Sequence of chain 1.B:
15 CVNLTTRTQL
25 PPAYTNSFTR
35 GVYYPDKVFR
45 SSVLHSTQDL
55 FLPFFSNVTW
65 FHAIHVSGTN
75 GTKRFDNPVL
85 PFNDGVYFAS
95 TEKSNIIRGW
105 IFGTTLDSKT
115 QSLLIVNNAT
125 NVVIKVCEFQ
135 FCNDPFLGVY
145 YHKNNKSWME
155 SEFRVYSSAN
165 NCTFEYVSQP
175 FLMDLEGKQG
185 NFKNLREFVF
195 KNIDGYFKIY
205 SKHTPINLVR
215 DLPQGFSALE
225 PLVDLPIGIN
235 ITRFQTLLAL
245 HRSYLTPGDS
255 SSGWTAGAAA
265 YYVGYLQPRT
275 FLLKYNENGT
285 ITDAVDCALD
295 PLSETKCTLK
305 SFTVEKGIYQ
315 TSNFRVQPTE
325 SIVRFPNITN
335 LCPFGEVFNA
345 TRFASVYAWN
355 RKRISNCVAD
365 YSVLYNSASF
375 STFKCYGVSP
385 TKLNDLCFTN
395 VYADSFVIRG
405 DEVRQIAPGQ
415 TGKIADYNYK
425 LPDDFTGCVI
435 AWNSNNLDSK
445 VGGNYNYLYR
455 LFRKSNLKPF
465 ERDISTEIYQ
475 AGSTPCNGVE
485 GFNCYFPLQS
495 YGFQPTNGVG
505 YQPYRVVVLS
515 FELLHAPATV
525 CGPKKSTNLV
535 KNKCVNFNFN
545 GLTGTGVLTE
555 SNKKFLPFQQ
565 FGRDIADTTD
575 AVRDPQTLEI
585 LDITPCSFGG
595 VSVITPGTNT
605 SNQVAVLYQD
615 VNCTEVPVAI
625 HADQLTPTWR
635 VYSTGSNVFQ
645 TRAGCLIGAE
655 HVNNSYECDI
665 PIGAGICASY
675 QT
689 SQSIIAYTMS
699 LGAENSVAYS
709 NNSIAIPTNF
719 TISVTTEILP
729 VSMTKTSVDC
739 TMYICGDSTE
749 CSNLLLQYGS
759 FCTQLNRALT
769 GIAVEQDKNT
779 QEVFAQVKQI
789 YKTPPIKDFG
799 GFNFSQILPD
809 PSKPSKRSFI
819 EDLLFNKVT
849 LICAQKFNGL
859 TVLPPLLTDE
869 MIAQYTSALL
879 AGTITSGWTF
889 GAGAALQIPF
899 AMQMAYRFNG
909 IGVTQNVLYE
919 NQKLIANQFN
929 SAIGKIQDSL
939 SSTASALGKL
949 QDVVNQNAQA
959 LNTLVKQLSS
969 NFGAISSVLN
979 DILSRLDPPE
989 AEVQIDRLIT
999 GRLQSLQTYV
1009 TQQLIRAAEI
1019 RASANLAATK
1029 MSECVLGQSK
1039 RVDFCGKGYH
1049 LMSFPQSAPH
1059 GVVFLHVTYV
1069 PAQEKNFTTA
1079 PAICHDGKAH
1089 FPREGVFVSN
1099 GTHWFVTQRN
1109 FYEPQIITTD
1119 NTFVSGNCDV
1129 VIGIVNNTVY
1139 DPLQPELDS

Sequence of chain 1.A:
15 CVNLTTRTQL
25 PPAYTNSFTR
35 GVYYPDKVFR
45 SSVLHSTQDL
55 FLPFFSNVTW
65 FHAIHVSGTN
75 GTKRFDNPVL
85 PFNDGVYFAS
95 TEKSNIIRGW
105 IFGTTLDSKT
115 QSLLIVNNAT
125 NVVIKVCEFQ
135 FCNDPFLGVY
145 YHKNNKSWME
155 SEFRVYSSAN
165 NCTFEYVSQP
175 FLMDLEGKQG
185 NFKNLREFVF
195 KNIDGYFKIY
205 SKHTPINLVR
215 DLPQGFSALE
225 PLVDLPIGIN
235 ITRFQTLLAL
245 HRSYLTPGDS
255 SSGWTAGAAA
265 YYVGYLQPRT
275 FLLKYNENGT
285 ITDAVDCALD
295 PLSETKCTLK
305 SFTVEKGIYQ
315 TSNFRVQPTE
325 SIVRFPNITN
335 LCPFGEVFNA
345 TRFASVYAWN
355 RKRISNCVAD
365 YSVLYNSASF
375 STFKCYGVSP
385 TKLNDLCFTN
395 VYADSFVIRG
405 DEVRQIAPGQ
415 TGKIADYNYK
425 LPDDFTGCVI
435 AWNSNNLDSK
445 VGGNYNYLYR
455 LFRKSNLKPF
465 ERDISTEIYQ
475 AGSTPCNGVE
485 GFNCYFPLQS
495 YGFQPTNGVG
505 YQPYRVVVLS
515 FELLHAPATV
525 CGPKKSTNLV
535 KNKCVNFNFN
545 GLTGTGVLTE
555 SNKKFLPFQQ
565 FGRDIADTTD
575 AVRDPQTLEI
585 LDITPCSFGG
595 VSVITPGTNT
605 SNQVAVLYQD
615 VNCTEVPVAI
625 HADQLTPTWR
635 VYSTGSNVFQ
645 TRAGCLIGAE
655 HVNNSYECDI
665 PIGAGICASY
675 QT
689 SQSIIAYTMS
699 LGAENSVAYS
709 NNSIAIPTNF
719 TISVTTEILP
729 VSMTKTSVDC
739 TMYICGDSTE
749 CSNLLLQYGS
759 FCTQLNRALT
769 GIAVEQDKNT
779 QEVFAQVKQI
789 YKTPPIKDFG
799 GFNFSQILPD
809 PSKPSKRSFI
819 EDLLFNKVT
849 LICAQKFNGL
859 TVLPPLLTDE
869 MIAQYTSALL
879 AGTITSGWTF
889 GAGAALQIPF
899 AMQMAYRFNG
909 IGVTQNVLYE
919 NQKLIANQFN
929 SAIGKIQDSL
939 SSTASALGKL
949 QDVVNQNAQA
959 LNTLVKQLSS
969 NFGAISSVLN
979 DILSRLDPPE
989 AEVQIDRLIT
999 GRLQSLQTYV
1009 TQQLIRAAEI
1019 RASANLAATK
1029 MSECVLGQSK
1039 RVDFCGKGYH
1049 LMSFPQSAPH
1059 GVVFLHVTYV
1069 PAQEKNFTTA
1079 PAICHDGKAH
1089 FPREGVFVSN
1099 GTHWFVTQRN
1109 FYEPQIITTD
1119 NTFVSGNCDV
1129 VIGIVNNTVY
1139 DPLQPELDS

Binding-site contacts:
Ligand atom O5 contacts residue ASN282 of chain 1.B at 2.4 Å (h-bond).
Ligand atom O7 contacts residue GLU281 of chain 1.B at 2.9 Å (salt-bridge).
Ligand atom C8 contacts residue ASN282 of chain 1.B at 2.9 Å.
Ligand atom C5 contacts residue ASN282 of chain 1.B at 3.7 Å.
Ligand atom O4 contacts residue LYS558 of chain 1.A at 4.5 Å.
Ligand atom O7 contacts residue ASN282 of chain 1.B at 3.9 Å.
Ligand atom N2 contacts residue ASN282 of chain 1.B at 2.9 Å (h-bond).
Ligand atom C2 contacts residue ASN282 of chain 1.B at 2.5 Å.
Ligand atom C4 contacts residue LYS558 of chain 1.A at 4.4 Å.
Ligand atom C1 contacts residue LYS558 of chain 1.A at 4.3 Å.
Ligand atom C7 contacts residue GLU281 of chain 1.B at 3.2 Å.
Ligand atom C8 contacts residue LYS558 of chain 1.A at 3.3 Å.
Ligand atom C1 contacts residue ASN282 of chain 1.B at 1.4 Å.
Ligand atom N2 contacts residue GLU281 of chain 1.B at 2.8 Å (salt-bridge).
Ligand atom C2 contacts residue GLU281 of chain 1.B at 4.0 Å.
Ligand atom O3 contacts residue GLU281 of chain 1.B at 4.4 Å.
Ligand atom C3 contacts residue ASN282 of chain 1.B at 3.8 Å.
Ligand atom O5 contacts residue LYS558 of chain 1.A at 4.4 Å.
Ligand atom C7 contacts residue ASN282 of chain 1.B at 3.2 Å.
Ligand atom C5 contacts residue LYS558 of chain 1.A at 3.8 Å.
Ligand atom C3 contacts residue LYS558 of chain 1.A at 4.3 Å.
Ligand atom C4 contacts residue ASN282 of chain 1.B at 4.2 Å.

The protein below binds the small molecule below.
Small molecule (SMILES): CC(=O)N[C@@H]1[C@@H](O)[C@H](O)[C@@H](CO)O[C@H]1O